Sequence of chain 1.C:
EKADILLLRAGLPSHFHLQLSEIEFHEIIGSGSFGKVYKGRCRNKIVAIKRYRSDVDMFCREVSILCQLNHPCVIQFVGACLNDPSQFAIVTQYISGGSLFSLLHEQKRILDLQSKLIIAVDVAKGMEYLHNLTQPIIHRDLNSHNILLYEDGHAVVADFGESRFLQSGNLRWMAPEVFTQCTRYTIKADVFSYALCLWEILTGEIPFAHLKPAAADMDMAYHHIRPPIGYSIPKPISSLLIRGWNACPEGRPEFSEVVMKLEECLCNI

A protein and the small-molecule ligand that binds it are described below.
Small molecule (SMILES): CNS(=O)(=O)c1cccc(Nc2ncnc3[nH]cnc23)c1

Binding-site contacts:
Ligand atom S07 contacts residue ASP206 of chain 1.C at 3.9 Å.
Ligand atom C15 contacts residue VAL77 of chain 1.C at 3.9 Å (hydrophobic).
Ligand atom N18 contacts residue ILE69 of chain 1.C at 3.9 Å.
Ligand atom C11 contacts residue VAL77 of chain 1.C at 3.8 Å (hydrophobic).
Ligand atom C25 contacts residue ILE142 of chain 1.C at 3.5 Å (hydrophobic).
Ligand atom C17 contacts residue VAL77 of chain 1.C at 3.9 Å (hydrophobic).
Ligand atom C01 contacts residue LYS90 of chain 1.C at 3.5 Å.
Ligand atom C20 contacts residue ILE69 of chain 1.C at 3.6 Å (hydrophobic).
Ligand atom C13 contacts residue VAL77 of chain 1.C at 3.5 Å (hydrophobic).
Ligand atom C01 contacts residue ILE137 of chain 1.C at 3.7 Å (hydrophobic).
Ligand atom C28 contacts residue ILE142 of chain 1.C at 3.9 Å (hydrophobic).
Ligand atom O09 contacts residue ASP206 of chain 1.C at 3.7 Å.
Ligand atom O08 contacts residue THR139 of chain 1.C at 4.0 Å.
Ligand atom O08 contacts residue ILE122 of chain 1.C at 3.8 Å.
Ligand atom N24 contacts residue LEU195 of chain 1.C at 3.7 Å.
Ligand atom C20 contacts residue LEU195 of chain 1.C at 3.5 Å (hydrophobic).
Ligand atom C31 contacts residue ILE69 of chain 1.C at 3.5 Å (hydrophobic).
Ligand atom N30 contacts residue ILE69 of chain 1.C at 3.6 Å.
Ligand atom N24 contacts residue ILE142 of chain 1.C at 3.1 Å (h-bond).
Ligand atom C25 contacts residue TYR141 of chain 1.C at 3.9 Å (hydrophobic).
Ligand atom C01 contacts residue ALA88 of chain 1.C at 3.6 Å (hydrophobic).
Ligand atom N26 contacts residue ILE142 of chain 1.C at 2.8 Å (h-bond).
Ligand atom N26 contacts residue TYR141 of chain 1.C at 3.6 Å.
Ligand atom N21 contacts residue ALA88 of chain 1.C at 3.7 Å.
Ligand atom C22 contacts residue GLN140 of chain 1.C at 3.5 Å.
Ligand atom O08 contacts residue ALA205 of chain 1.C at 4.0 Å.
Ligand atom N05 contacts residue THR139 of chain 1.C at 2.9 Å (h-bond).
Ligand atom C11 contacts residue ASP206 of chain 1.C at 3.4 Å.
Ligand atom O09 contacts residue LYS90 of chain 1.C at 3.8 Å.
Ligand atom C22 contacts residue TYR141 of chain 1.C at 3.9 Å (hydrophobic).
Ligand atom C22 contacts residue ILE142 of chain 1.C at 4.0 Å (hydrophobic).
Ligand atom C22 contacts residue LEU195 of chain 1.C at 3.4 Å (hydrophobic).
Ligand atom N21 contacts residue LEU195 of chain 1.C at 3.3 Å.
Ligand atom O08 contacts residue ASP206 of chain 1.C at 3.1 Å (salt-bridge).
Ligand atom N24 contacts residue TYR141 of chain 1.C at 3.6 Å.
Ligand atom C31 contacts residue LEU195 of chain 1.C at 3.9 Å (hydrophobic).
Ligand atom C13 contacts residue ASP206 of chain 1.C at 3.5 Å.
Ligand atom C22 contacts residue ALA88 of chain 1.C at 3.6 Å (hydrophobic).
Ligand atom C25 contacts residue LEU195 of chain 1.C at 4.0 Å (hydrophobic).
Ligand atom C01 contacts residue THR139 of chain 1.C at 3.8 Å.